Binding-site contacts:
Ligand atom C1 contacts residue ASN116 of chain 1.C at 1.5 Å.
Ligand atom C8 contacts residue ARG114 of chain 1.C at 3.6 Å.
Ligand atom O5 contacts residue ASN119 of chain 1.C at 4.4 Å.
Ligand atom C2 contacts residue ASN116 of chain 1.C at 2.5 Å.
Ligand atom C7 contacts residue ASN116 of chain 1.C at 3.3 Å.
Ligand atom C1 contacts residue SER118 of chain 1.C at 4.0 Å.
Ligand atom C8 contacts residue ASN116 of chain 1.C at 4.5 Å.
Ligand atom O7 contacts residue HIS111 of chain 1.C at 3.1 Å.
Ligand atom O5 contacts residue ASN116 of chain 1.C at 2.4 Å (h-bond).
Ligand atom C4 contacts residue ASN116 of chain 1.C at 4.2 Å.
Ligand atom C3 contacts residue ASN116 of chain 1.C at 3.8 Å.
Ligand atom C5 contacts residue ASN116 of chain 1.C at 3.7 Å.
Ligand atom N2 contacts residue ASN116 of chain 1.C at 2.9 Å (h-bond).
Ligand atom O7 contacts residue ASP112 of chain 1.C at 4.0 Å.
Ligand atom C5 contacts residue SER118 of chain 1.C at 3.5 Å.
Ligand atom O5 contacts residue SER118 of chain 1.C at 3.4 Å.
Ligand atom C7 contacts residue HIS111 of chain 1.C at 4.2 Å.
Ligand atom C6 contacts residue SER118 of chain 1.C at 3.6 Å.
Ligand atom O6 contacts residue SER118 of chain 1.C at 4.2 Å.
Ligand atom O7 contacts residue ASN116 of chain 1.C at 3.4 Å (h-bond).

This small molecule binds to this protein.
Small molecule (SMILES): CC(=O)N[C@H]1[C@H](O[C@H]2[C@H](O[C@@H]3O[C@@H](C)[C@@H](O)[C@@H](O)[C@@H]3O)[C@@H](NC(C)=O)CO[C@@H]2CO)O[C@H](CO)[C@@H](O[C@@H]2O[C@H](CO[C@H]3O[C@H](CO)[C@@H](O)[C@H](O)[C@@H]3O)[C@@H](O)[C@H](O[C@H]3O[C@H](CO)[C@@H](O)[C@H](O)[C@@H]3O)[C@@H]2O[C@@H]2OC[C@@H](O)[C@H](O)[C@H]2O)[C@@H]1O

Sequence of chain 1.C:
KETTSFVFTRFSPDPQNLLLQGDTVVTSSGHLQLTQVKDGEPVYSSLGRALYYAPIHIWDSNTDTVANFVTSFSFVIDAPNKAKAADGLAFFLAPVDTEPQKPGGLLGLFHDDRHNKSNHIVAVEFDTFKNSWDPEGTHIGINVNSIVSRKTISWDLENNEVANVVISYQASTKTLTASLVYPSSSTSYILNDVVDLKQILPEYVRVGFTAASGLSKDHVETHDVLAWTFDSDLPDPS